Sequence of chain 1.A:
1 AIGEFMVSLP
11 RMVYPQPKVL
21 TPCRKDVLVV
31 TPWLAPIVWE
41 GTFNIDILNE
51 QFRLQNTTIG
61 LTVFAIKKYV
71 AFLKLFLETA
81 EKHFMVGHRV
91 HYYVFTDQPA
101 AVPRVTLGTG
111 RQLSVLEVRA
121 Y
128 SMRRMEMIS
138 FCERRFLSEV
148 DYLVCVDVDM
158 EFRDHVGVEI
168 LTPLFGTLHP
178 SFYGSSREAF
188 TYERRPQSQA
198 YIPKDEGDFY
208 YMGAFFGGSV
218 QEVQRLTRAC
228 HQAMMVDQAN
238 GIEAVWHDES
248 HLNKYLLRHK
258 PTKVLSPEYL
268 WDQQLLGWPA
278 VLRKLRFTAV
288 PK

Binding-site contacts:
Ligand atom C2 contacts residue TYR69 of chain 1.A at 3.6 Å (hydrophobic).
Ligand atom O2 contacts residue TYR69 of chain 1.A at 3.6 Å.
Ligand atom C2' contacts residue DA81 of chain 1.D at 3.4 Å.
Ligand atom O4' contacts residue ARG131 of chain 1.A at 3.0 Å (salt-bridge).
Ligand atom O4' contacts residue ASP154 of chain 1.A at 3.1 Å (salt-bridge).
Ligand atom O2A contacts residue ASP156 of chain 1.A at 3.0 Å (salt-bridge).
Ligand atom O2B contacts residue MN1 of chain 1.B at 2.2 Å.
Ligand atom O2' contacts residue MET209 of chain 1.A at 3.5 Å.
Ligand atom O1B contacts residue DA81 of chain 1.D at 3.0 Å (h-bond).
Ligand atom O2A contacts residue MN1 of chain 1.B at 2.1 Å.
Ligand atom C5 contacts residue TYR69 of chain 1.A at 3.5 Å (hydrophobic).
Ligand atom O3' contacts residue GLU246 of chain 1.A at 2.6 Å (salt-bridge).
Ligand atom O2C contacts residue PHE64 of chain 1.A at 2.6 Å (h-bond).
Ligand atom N3 contacts residue ILE66 of chain 1.A at 2.8 Å (h-bond).
Ligand atom O4' contacts residue GLY210 of chain 1.A at 3.3 Å.
Ligand atom O3' contacts residue ALA211 of chain 1.A at 3.0 Å (h-bond).
Ligand atom O4' contacts residue ALA211 of chain 1.A at 3.4 Å (h-bond).
Ligand atom O4 contacts residue TYR69 of chain 1.A at 3.4 Å.
Ligand atom O1A contacts residue TYR69 of chain 1.A at 2.6 Å (h-bond).
Ligand atom C6' contacts residue ASP245 of chain 1.A at 3.5 Å.
Ligand atom O3C contacts residue VAL155 of chain 1.A at 3.2 Å (h-bond).
Ligand atom O2 contacts residue PHE64 of chain 1.A at 3.4 Å (h-bond).
Ligand atom C6' contacts residue SER128 of chain 1.A at 3.4 Å.
Ligand atom C2C contacts residue PHE64 of chain 1.A at 3.4 Å (hydrophobic).
Ligand atom O3C contacts residue ASP156 of chain 1.A at 3.0 Å (salt-bridge).
Ligand atom C4 contacts residue TYR69 of chain 1.A at 3.2 Å (hydrophobic).
Ligand atom N3 contacts residue TYR69 of chain 1.A at 3.2 Å.
Ligand atom PA contacts residue MN1 of chain 1.B at 3.4 Å.
Ligand atom O3C contacts residue ASP154 of chain 1.A at 3.3 Å.
Ligand atom O2A contacts residue ASP154 of chain 1.A at 3.5 Å (salt-bridge).
Ligand atom O2C contacts residue VAL155 of chain 1.A at 3.5 Å (h-bond).
Ligand atom O3' contacts residue GLY210 of chain 1.A at 2.8 Å (h-bond).
Ligand atom O2' contacts residue DA81 of chain 1.D at 2.8 Å (h-bond).
Ligand atom O6' contacts residue ASP245 of chain 1.A at 2.6 Å (salt-bridge).
Ligand atom PB contacts residue MN1 of chain 1.B at 3.3 Å.
Ligand atom C5C contacts residue ASP154 of chain 1.A at 3.5 Å.
Ligand atom O5C contacts residue SER128 of chain 1.A at 3.5 Å (h-bond).
Ligand atom O3' contacts residue MET209 of chain 1.A at 3.0 Å.
Ligand atom O2 contacts residue ILE66 of chain 1.A at 2.9 Å (h-bond).
Ligand atom C2' contacts residue GLU246 of chain 1.A at 3.5 Å.

This protein binds this small molecule.
Small molecule (SMILES): O=c1ccn([C@@H]2O[C@H](CO[P](=O)(O)O[P](=O)(O)O[C@H]3O[C@H](CO)[C@@H](O)[C@H](O)[C@H]3O)[C@@H](O)[C@H]2O)c(=O)[nH]1